A protein and the small-molecule ligand that binds it are described below.
Small molecule (SMILES): C/C(=N\O)c1cccc(C(C)(C)NC(=O)Nc2ccc(Cl)c(-c3nc(C(F)(F)F)cs3)c2)c1

Binding-site contacts:
Ligand atom C17 contacts residue GLU332 of chain 1.C at 3.8 Å.
Ligand atom N1 contacts residue THR224 of chain 1.C at 3.7 Å.
Ligand atom C13 contacts residue VAL330 of chain 1.C at 3.8 Å (hydrophobic).
Ligand atom C3 contacts residue GLY306 of chain 1.C at 3.6 Å.
Ligand atom C26 contacts residue LEU47 of chain 1.B at 3.6 Å (hydrophobic).
Ligand atom C13 contacts residue GLY306 of chain 1.C at 3.5 Å.
Ligand atom C13 contacts residue MET311 of chain 1.C at 3.8 Å (hydrophobic).
Ligand atom C21 contacts residue PRO48 of chain 1.B at 3.7 Å (hydrophobic).
Ligand atom N1 contacts residue ALA167 of chain 1.C at 3.8 Å.
Ligand atom CL contacts residue TYR361 of chain 1.B at 3.8 Å.
Ligand atom N3 contacts residue GLU332 of chain 1.C at 3.3 Å (salt-bridge).
Ligand atom O1 contacts residue GLU332 of chain 1.C at 2.9 Å (salt-bridge).
Ligand atom O1 contacts residue TYR361 of chain 1.B at 3.6 Å.
Ligand atom C17 contacts residue ALA167 of chain 1.C at 3.8 Å (hydrophobic).
Ligand atom O1 contacts residue THR224 of chain 1.C at 2.9 Å (h-bond).
Ligand atom F3 contacts residue VAL145 of chain 1.C at 3.2 Å.
Ligand atom S contacts residue LEU47 of chain 1.B at 3.7 Å.
Ligand atom O1 contacts residue IMP1 of chain 1.N at 3.7 Å.
Ligand atom C22 contacts residue TYR361 of chain 1.B at 3.7 Å (hydrophobic).
Ligand atom CL contacts residue HIS168 of chain 1.C at 3.7 Å.
Ligand atom C4 contacts residue GLY306 of chain 1.C at 3.8 Å.
Ligand atom CL contacts residue GLY360 of chain 1.B at 3.1 Å.
Ligand atom C3 contacts residue MET305 of chain 1.C at 3.7 Å (hydrophobic).
Ligand atom N4 contacts residue GLU332 of chain 1.C at 2.9 Å (salt-bridge).
Ligand atom C2 contacts residue GLY306 of chain 1.C at 3.5 Å.
Ligand atom C10 contacts residue ALA167 of chain 1.C at 3.9 Å (hydrophobic).
Ligand atom C7 contacts residue ALA167 of chain 1.C at 3.8 Å (hydrophobic).
Ligand atom N4 contacts residue ALA167 of chain 1.C at 3.8 Å.
Ligand atom C1 contacts residue GLY306 of chain 1.C at 3.8 Å.
Ligand atom C12 contacts residue MET311 of chain 1.C at 3.8 Å (hydrophobic).
Ligand atom N1 contacts residue IMP1 of chain 1.N at 3.2 Å.
Ligand atom C20 contacts residue PRO48 of chain 1.B at 3.8 Å (hydrophobic).
Ligand atom C13 contacts residue GLU332 of chain 1.C at 3.8 Å.
Ligand atom C21 contacts residue SER357 of chain 1.B at 3.6 Å.
Ligand atom F1 contacts residue SER166 of chain 1.C at 3.2 Å.
Ligand atom C7 contacts residue IMP1 of chain 1.N at 3.7 Å.
Ligand atom C22 contacts residue SER357 of chain 1.B at 3.5 Å.
Ligand atom C8 contacts residue IMP1 of chain 1.N at 3.8 Å.
Ligand atom C10 contacts residue GLU332 of chain 1.C at 3.6 Å.
Ligand atom C22 contacts residue GLU332 of chain 1.C at 3.7 Å.

Sequence of chain 1.C:
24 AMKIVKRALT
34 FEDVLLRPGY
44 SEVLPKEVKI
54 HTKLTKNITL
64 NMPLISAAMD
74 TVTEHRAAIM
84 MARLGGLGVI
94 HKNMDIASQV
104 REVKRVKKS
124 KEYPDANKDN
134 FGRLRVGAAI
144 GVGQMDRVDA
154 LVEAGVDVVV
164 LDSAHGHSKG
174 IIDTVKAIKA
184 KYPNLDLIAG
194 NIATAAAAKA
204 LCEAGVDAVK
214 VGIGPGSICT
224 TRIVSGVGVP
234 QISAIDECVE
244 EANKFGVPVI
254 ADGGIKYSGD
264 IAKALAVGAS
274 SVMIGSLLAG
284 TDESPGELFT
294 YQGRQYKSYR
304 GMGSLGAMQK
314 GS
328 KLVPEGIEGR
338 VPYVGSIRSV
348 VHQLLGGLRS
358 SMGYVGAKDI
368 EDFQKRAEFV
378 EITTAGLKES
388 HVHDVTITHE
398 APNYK

Sequence of chain 1.B:
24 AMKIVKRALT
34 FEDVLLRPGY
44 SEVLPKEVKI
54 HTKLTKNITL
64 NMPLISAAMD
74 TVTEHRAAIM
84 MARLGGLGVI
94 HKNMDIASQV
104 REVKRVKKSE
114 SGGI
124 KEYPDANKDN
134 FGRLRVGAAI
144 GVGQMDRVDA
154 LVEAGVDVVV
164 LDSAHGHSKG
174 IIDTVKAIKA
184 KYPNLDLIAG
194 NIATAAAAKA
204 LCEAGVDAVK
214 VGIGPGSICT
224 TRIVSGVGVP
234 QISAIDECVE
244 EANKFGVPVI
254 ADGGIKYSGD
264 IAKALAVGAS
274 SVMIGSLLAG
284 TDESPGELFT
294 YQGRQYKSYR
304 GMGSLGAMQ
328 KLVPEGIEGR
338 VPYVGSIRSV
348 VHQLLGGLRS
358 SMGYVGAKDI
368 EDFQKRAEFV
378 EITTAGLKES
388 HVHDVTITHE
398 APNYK